Binding-site contacts:
Ligand atom C4 contacts residue THR296 of chain 1.A at 3.7 Å.
Ligand atom O3 contacts residue ILE81 of chain 1.A at 3.9 Å.
Ligand atom C8 contacts residue PHE395 of chain 1.A at 3.8 Å (hydrophobic).
Ligand atom C8 contacts residue ILE81 of chain 1.A at 3.5 Å (hydrophobic).
Ligand atom C7 contacts residue GLY245 of chain 1.A at 4.0 Å.
Ligand atom O3 contacts residue LEU244 of chain 1.A at 4.1 Å.
Ligand atom C3 contacts residue HEM1 of chain 1.B at 3.7 Å.
Ligand atom C5 contacts residue ALA295 of chain 1.A at 4.2 Å (hydrophobic).
Ligand atom C7 contacts residue ALA246 of chain 1.A at 3.5 Å (hydrophobic).
Ligand atom O3 contacts residue VAL169 of chain 1.A at 4.4 Å.
Ligand atom C8 contacts residue ALA295 of chain 1.A at 3.6 Å (hydrophobic).
Ligand atom C1 contacts residue GLY245 of chain 1.A at 3.9 Å.
Ligand atom O1 contacts residue VAL241 of chain 1.A at 2.7 Å (h-bond).
Ligand atom C5 contacts residue ILE81 of chain 1.A at 4.0 Å (hydrophobic).
Ligand atom C2 contacts residue ILE292 of chain 1.A at 4.2 Å (hydrophobic).
Ligand atom C5 contacts residue THR296 of chain 1.A at 3.7 Å.
Ligand atom O1 contacts residue LEU244 of chain 1.A at 3.5 Å.
Ligand atom C5 contacts residue ILE292 of chain 1.A at 4.3 Å (hydrophobic).
Ligand atom O3 contacts residue PHE75 of chain 1.A at 3.4 Å.
Ligand atom O2 contacts residue ALA246 of chain 1.A at 3.5 Å (h-bond).
Ligand atom O2 contacts residue GLY245 of chain 1.A at 3.3 Å.
Ligand atom C4 contacts residue HEM1 of chain 1.B at 4.1 Å.
Ligand atom C7 contacts residue VAL241 of chain 1.A at 3.9 Å (hydrophobic).
Ligand atom C5 contacts residue PHE395 of chain 1.A at 4.3 Å (hydrophobic).
Ligand atom C4 contacts residue ILE81 of chain 1.A at 4.1 Å (hydrophobic).
Ligand atom C6 contacts residue ILE81 of chain 1.A at 4.0 Å (hydrophobic).
Ligand atom C6 contacts residue PHE395 of chain 1.A at 3.9 Å (hydrophobic).
Ligand atom C8 contacts residue PHE75 of chain 1.A at 3.9 Å (hydrophobic).
Ligand atom C4 contacts residue ILE292 of chain 1.A at 3.5 Å (hydrophobic).
Ligand atom C8 contacts residue VAL169 of chain 1.A at 3.7 Å (hydrophobic).
Ligand atom C7 contacts residue HEM1 of chain 1.B at 3.4 Å.
Ligand atom C1 contacts residue PHE395 of chain 1.A at 4.4 Å (hydrophobic).
Ligand atom C3 contacts residue ILE292 of chain 1.A at 3.4 Å (hydrophobic).
Ligand atom C1 contacts residue VAL241 of chain 1.A at 3.7 Å (hydrophobic).
Ligand atom O3 contacts residue PHE395 of chain 1.A at 3.6 Å.
Ligand atom O1 contacts residue PHE75 of chain 1.A at 4.0 Å.
Ligand atom O1 contacts residue GLY245 of chain 1.A at 3.1 Å (h-bond).
Ligand atom O2 contacts residue VAL241 of chain 1.A at 3.0 Å (h-bond).
Ligand atom C2 contacts residue VAL241 of chain 1.A at 3.6 Å (hydrophobic).
Ligand atom C2 contacts residue GLY245 of chain 1.A at 3.9 Å.

Sequence of chain 1.A:
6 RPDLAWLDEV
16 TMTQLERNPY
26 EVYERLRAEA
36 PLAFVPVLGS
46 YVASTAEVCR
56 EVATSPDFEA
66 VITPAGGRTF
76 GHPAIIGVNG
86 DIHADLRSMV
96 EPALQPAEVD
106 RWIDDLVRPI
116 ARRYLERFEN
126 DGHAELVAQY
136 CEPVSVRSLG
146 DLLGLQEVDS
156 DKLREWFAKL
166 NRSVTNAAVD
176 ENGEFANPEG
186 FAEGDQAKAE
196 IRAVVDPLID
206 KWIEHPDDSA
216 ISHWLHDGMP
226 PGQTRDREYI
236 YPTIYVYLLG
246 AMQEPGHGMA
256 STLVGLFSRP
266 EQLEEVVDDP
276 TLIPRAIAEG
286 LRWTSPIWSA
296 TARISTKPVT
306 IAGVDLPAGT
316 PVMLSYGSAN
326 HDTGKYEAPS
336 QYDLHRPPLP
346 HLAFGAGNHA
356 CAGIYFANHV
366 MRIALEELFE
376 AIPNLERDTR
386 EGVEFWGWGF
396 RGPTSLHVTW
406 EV

A protein and the small-molecule ligand that binds it are described below.
Small molecule (SMILES): COc1cccc(OC)c1O